Sequence of chain 2.A:
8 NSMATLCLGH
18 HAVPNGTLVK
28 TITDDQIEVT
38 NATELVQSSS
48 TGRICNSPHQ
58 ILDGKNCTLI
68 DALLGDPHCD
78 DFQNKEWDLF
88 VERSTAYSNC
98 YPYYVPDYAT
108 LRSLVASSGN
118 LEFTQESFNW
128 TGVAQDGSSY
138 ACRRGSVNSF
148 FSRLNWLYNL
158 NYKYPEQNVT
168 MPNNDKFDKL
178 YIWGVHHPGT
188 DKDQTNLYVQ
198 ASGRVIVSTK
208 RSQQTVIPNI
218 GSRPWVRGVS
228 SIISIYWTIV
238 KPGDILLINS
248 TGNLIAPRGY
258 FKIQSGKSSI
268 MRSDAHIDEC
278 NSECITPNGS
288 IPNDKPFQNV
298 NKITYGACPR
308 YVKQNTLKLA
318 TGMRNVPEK

Binding-site contacts:
Ligand atom C5 contacts residue NAG1 of chain 1.G at 4.0 Å.
Ligand atom O5 contacts residue ASN246 of chain 1.A at 2.1 Å (h-bond).
Ligand atom C3 contacts residue GLU163 of chain 1.A at 3.1 Å.
Ligand atom C1 contacts residue SER219 of chain 2.A at 4.3 Å.
Ligand atom O7 contacts residue THR248 of chain 1.A at 2.1 Å.
Ligand atom O7 contacts residue ILE217 of chain 2.A at 4.3 Å.
Ligand atom N2 contacts residue GLU163 of chain 1.A at 2.7 Å (salt-bridge).
Ligand atom C4 contacts residue GLU163 of chain 1.A at 2.8 Å.
Ligand atom O3 contacts residue GLU163 of chain 1.A at 3.1 Å.
Ligand atom O5 contacts residue GLN164 of chain 1.A at 4.1 Å.
Ligand atom N2 contacts residue THR248 of chain 1.A at 3.7 Å.
Ligand atom O5 contacts residue ASN165 of chain 1.A at 3.5 Å.
Ligand atom O6 contacts residue GLU163 of chain 1.A at 3.6 Å (salt-bridge).
Ligand atom C7 contacts residue GLU163 of chain 1.A at 4.0 Å.
Ligand atom O7 contacts residue ASN246 of chain 1.A at 3.5 Å (h-bond).
Ligand atom N2 contacts residue ASN246 of chain 1.A at 2.7 Å (h-bond).
Ligand atom C6 contacts residue GLU163 of chain 1.A at 4.0 Å.
Ligand atom C2 contacts residue GLU163 of chain 1.A at 2.7 Å.
Ligand atom C8 contacts residue ASN246 of chain 1.A at 3.8 Å.
Ligand atom C3 contacts residue ASN246 of chain 1.A at 3.9 Å.
Ligand atom C6 contacts residue NAG1 of chain 1.G at 3.9 Å.
Ligand atom C8 contacts residue GLU163 of chain 1.A at 3.0 Å.
Ligand atom O7 contacts residue ARG201 of chain 1.A at 3.2 Å (salt-bridge).
Ligand atom C5 contacts residue ASN165 of chain 1.A at 4.3 Å.
Ligand atom C7 contacts residue ASN246 of chain 1.A at 3.1 Å.
Ligand atom C5 contacts residue ASN246 of chain 1.A at 3.5 Å.
Ligand atom O5 contacts residue GLU163 of chain 1.A at 3.3 Å (salt-bridge).
Ligand atom C1 contacts residue ASN246 of chain 1.A at 1.5 Å.
Ligand atom C2 contacts residue ASN246 of chain 1.A at 2.6 Å.
Ligand atom O6 contacts residue ASP188 of chain 2.A at 4.0 Å.
Ligand atom C8 contacts residue THR248 of chain 1.A at 2.1 Å.
Ligand atom C1 contacts residue GLU163 of chain 1.A at 2.2 Å.
Ligand atom C7 contacts residue THR248 of chain 1.A at 2.4 Å.
Ligand atom C8 contacts residue SER247 of chain 1.A at 3.8 Å.
Ligand atom C6 contacts residue ASN165 of chain 1.A at 3.7 Å.
Ligand atom C4 contacts residue ASN246 of chain 1.A at 4.2 Å.
Ligand atom C5 contacts residue GLU163 of chain 1.A at 3.5 Å.
Ligand atom O4 contacts residue GLU163 of chain 1.A at 3.0 Å (salt-bridge).
Ligand atom O6 contacts residue NAG1 of chain 1.G at 3.7 Å.
Ligand atom C7 contacts residue ARG201 of chain 1.A at 4.2 Å.

The small molecule below binds the protein below.
Small molecule (SMILES): CC(=O)N[C@H]1[C@H](O[C@H]2[C@H](O)[C@@H](NC(C)=O)CO[C@@H]2CO)O[C@H](CO)[C@@H](O[C@@H]2O[C@H](CO)[C@@H](O)[C@H](O[C@H]3O[C@H](CO)[C@@H](O)[C@H](O)[C@@H]3O)[C@@H]2O)[C@@H]1O

Sequence of chain 1.A:
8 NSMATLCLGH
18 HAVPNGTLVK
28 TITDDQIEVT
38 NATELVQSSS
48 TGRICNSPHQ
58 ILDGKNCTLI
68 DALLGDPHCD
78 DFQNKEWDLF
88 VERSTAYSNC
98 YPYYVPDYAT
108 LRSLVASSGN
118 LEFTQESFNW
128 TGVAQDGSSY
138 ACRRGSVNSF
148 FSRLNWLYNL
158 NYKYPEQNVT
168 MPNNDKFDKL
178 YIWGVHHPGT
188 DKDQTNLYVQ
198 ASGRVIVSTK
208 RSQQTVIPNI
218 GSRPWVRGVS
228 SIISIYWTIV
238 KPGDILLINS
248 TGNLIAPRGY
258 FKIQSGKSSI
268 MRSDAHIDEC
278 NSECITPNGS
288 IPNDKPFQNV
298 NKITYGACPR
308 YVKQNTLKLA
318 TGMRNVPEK